Binding-site contacts:
Ligand atom F63 contacts residue MET736 of chain 1.A at 3.4 Å.
Ligand atom F61 contacts residue ILE761 of chain 1.A at 3.3 Å.
Ligand atom C11 contacts residue TRP744 of chain 1.A at 3.5 Å (hydrophobic).
Ligand atom C41 contacts residue ILE761 of chain 1.A at 3.8 Å (hydrophobic).
Ligand atom C33 contacts residue MET884 of chain 1.A at 3.6 Å (hydrophobic).
Ligand atom C60 contacts residue LYS763 of chain 1.A at 3.6 Å.
Ligand atom C57 contacts residue ASP895 of chain 1.A at 3.7 Å.
Ligand atom N48 contacts residue MET884 of chain 1.A at 3.8 Å.
Ligand atom C51 contacts residue ILE894 of chain 1.A at 3.3 Å (hydrophobic).
Ligand atom N42 contacts residue GLU810 of chain 1.A at 2.8 Å (salt-bridge).
Ligand atom C31 contacts residue MET736 of chain 1.A at 3.8 Å (hydrophobic).
Ligand atom C51 contacts residue TYR797 of chain 1.A at 3.7 Å (hydrophobic).
Ligand atom F61 contacts residue ILE809 of chain 1.A at 3.8 Å.
Ligand atom N45 contacts residue VAL812 of chain 1.A at 3.1 Å (h-bond).
Ligand atom C15 contacts residue PHE735 of chain 1.A at 3.3 Å (hydrophobic).
Ligand atom C31 contacts residue TRP744 of chain 1.A at 3.5 Å (hydrophobic).
Ligand atom C46 contacts residue TRP744 of chain 1.A at 3.5 Å (hydrophobic).
Ligand atom F63 contacts residue LYS763 of chain 1.A at 3.3 Å.
Ligand atom F62 contacts residue ASP895 of chain 1.A at 3.9 Å.
Ligand atom N48 contacts residue TRP744 of chain 1.A at 3.4 Å.
Ligand atom C46 contacts residue VAL812 of chain 1.A at 3.5 Å (hydrophobic).
Ligand atom N55 contacts residue ASP895 of chain 1.A at 3.5 Å (salt-bridge).
Ligand atom C36 contacts residue MET884 of chain 1.A at 3.7 Å (hydrophobic).
Ligand atom N45 contacts residue VAL811 of chain 1.A at 3.8 Å.
Ligand atom C2 contacts residue THR734 of chain 1.A at 3.7 Å.
Ligand atom C41 contacts residue GLU810 of chain 1.A at 3.7 Å.
Ligand atom O1 contacts residue THR734 of chain 1.A at 2.7 Å (h-bond).
Ligand atom C53 contacts residue TYR797 of chain 1.A at 3.2 Å (hydrophobic).
Ligand atom N45 contacts residue GLU810 of chain 1.A at 3.8 Å.
Ligand atom C40 contacts residue ILE761 of chain 1.A at 3.9 Å (hydrophobic).
Ligand atom C34 contacts residue MET884 of chain 1.A at 3.4 Å (hydrophobic).
Ligand atom F62 contacts residue LYS763 of chain 1.A at 3.0 Å.
Ligand atom F62 contacts residue ILE809 of chain 1.A at 3.3 Å.
Ligand atom C53 contacts residue ILE809 of chain 1.A at 3.7 Å (hydrophobic).
Ligand atom F63 contacts residue PRO742 of chain 1.A at 3.6 Å.
Ligand atom C53 contacts residue ILE894 of chain 1.A at 3.8 Å (hydrophobic).
Ligand atom C29 contacts residue THR817 of chain 1.A at 3.8 Å.
Ligand atom N49 contacts residue MET884 of chain 1.A at 3.8 Å.
Ligand atom C34 contacts residue THR817 of chain 1.A at 3.7 Å.
Ligand atom C15 contacts residue THR734 of chain 1.A at 3.8 Å.

Sequence of chain 1.A:
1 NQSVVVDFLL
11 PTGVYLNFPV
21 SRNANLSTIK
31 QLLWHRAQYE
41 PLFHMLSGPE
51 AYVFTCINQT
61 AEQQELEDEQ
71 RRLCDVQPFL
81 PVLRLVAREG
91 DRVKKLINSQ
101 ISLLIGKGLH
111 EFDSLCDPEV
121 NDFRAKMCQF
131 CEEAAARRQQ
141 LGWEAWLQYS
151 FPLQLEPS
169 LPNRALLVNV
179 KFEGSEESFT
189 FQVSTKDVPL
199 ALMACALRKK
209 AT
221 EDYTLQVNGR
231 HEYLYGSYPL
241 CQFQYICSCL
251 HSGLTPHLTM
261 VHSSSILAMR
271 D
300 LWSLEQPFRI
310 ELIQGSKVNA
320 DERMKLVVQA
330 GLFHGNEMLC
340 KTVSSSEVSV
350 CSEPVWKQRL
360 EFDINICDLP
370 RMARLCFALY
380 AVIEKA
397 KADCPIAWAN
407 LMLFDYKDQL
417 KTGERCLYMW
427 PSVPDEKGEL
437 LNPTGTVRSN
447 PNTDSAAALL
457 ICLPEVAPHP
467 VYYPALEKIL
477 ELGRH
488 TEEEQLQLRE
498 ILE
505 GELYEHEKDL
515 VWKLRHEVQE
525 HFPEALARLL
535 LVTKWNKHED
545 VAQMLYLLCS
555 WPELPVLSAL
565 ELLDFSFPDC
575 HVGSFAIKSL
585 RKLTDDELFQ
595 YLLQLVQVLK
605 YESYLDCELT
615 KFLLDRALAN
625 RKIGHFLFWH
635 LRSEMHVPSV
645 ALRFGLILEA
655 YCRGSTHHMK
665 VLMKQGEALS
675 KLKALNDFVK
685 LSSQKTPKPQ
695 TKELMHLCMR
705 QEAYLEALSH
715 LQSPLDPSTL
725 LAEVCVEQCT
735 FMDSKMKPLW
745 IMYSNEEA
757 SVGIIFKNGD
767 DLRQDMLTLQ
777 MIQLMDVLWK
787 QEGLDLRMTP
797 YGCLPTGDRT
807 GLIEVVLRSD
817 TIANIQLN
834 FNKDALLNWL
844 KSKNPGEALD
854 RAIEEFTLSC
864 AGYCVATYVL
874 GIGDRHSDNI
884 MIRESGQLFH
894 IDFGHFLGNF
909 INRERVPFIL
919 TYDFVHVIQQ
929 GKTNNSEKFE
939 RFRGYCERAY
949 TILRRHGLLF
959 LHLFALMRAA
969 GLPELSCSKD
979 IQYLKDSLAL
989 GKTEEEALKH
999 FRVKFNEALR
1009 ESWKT

This small molecule binds to this protein.
Small molecule (SMILES): CC(=O)N1CCN(c2cccc(-c3cc(-c4ccnn4CC(F)(F)F)c4c(N)ncnn34)c2)C(=O)C1(C)C